A protein and the small-molecule ligand that binds it are described below.
Small molecule (SMILES): CC(=O)N[C@H]1[C@H](O[C@H]2[C@H](O)[C@@H](NC(C)=O)CO[C@@H]2CO)O[C@H](CO)[C@@H](O)[C@@H]1O

Sequence of chain 1.A:
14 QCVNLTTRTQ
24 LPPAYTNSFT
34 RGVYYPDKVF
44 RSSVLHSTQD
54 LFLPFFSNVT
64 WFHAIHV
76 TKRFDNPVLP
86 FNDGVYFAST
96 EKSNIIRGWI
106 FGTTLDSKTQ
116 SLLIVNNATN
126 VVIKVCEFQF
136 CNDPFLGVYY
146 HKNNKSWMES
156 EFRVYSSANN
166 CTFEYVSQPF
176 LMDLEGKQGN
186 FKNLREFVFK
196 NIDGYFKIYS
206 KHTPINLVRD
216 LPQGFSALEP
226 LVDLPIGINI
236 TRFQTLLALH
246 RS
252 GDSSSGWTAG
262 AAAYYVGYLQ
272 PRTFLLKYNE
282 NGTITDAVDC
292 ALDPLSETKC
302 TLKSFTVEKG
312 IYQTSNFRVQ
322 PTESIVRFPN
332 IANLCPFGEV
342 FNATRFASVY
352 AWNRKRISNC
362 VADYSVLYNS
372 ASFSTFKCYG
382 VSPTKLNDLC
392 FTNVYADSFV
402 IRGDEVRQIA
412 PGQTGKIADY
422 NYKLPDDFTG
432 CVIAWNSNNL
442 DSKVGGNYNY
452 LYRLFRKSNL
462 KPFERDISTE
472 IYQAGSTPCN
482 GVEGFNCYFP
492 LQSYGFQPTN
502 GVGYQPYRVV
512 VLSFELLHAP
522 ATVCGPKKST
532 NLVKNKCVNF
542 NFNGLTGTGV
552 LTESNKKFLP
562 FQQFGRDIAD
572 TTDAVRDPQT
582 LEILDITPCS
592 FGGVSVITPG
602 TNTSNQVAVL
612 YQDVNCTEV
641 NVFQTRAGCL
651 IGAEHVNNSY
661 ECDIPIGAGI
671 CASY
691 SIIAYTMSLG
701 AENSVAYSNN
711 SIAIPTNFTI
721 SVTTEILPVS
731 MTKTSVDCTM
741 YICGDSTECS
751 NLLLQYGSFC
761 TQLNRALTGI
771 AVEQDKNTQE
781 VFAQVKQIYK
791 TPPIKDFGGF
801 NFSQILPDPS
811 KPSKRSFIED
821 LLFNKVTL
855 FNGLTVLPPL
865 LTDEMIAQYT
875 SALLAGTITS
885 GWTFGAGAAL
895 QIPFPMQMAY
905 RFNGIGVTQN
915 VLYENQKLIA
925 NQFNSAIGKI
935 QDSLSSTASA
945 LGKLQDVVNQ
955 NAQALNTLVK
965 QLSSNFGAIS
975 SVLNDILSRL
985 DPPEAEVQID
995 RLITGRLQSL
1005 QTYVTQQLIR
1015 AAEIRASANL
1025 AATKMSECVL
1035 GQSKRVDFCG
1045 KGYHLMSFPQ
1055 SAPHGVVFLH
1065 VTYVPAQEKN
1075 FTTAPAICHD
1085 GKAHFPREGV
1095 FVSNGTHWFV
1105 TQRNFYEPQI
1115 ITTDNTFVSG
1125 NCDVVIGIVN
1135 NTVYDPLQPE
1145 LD

Binding-site contacts:
Ligand atom O5 contacts residue ASN125 of chain 1.A at 4.0 Å.
Ligand atom C4 contacts residue THR124 of chain 1.A at 3.9 Å.
Ligand atom O6 contacts residue THR124 of chain 1.A at 3.8 Å.
Ligand atom C8 contacts residue THR124 of chain 1.A at 3.6 Å.
Ligand atom O5 contacts residue THR124 of chain 1.A at 2.9 Å (h-bond).
Ligand atom O6 contacts residue ASN125 of chain 1.A at 2.5 Å (h-bond).
Ligand atom C6 contacts residue THR124 of chain 1.A at 3.3 Å.
Ligand atom O3 contacts residue THR124 of chain 1.A at 4.5 Å.
Ligand atom C4 contacts residue ASN125 of chain 1.A at 4.0 Å.
Ligand atom O5 contacts residue PRO174 of chain 1.A at 4.1 Å.
Ligand atom C2 contacts residue THR124 of chain 1.A at 4.0 Å.
Ligand atom O4 contacts residue ASN125 of chain 1.A at 4.1 Å.
Ligand atom C6 contacts residue ASN125 of chain 1.A at 3.8 Å.
Ligand atom C7 contacts residue ASN125 of chain 1.A at 4.2 Å.
Ligand atom O7 contacts residue VAL171 of chain 1.A at 4.3 Å.
Ligand atom O6 contacts residue VAL171 of chain 1.A at 4.2 Å.
Ligand atom C3 contacts residue THR124 of chain 1.A at 4.4 Å.
Ligand atom C1 contacts residue THR124 of chain 1.A at 3.8 Å.
Ligand atom C5 contacts residue ASN125 of chain 1.A at 4.0 Å.
Ligand atom C8 contacts residue VAL171 of chain 1.A at 3.9 Å (hydrophobic).
Ligand atom C8 contacts residue ALA123 of chain 1.A at 3.3 Å (hydrophobic).
Ligand atom O7 contacts residue ASN125 of chain 1.A at 3.2 Å (h-bond).
Ligand atom C1 contacts residue ASN125 of chain 1.A at 3.7 Å.
Ligand atom C5 contacts residue THR124 of chain 1.A at 3.5 Å.